Sequence of chain 1.B:
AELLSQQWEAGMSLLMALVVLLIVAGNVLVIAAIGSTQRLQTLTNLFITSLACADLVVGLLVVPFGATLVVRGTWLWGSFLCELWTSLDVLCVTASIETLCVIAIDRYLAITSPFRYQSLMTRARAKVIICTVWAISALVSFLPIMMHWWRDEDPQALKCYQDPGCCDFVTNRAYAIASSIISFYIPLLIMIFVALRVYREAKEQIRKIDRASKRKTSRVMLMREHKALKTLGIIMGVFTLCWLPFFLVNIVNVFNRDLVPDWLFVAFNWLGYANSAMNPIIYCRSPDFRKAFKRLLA

Binding-site contacts:
Ligand atom C24 contacts residue PHE257 of chain 1.B at 4.3 Å (hydrophobic).
Ligand atom C18 contacts residue VAL256 of chain 1.B at 4.1 Å (hydrophobic).
Ligand atom C24 contacts residue ARG175 of chain 1.B at 3.9 Å.
Ligand atom C27 contacts residue ARG175 of chain 1.B at 4.5 Å.
Ligand atom C24 contacts residue VAL256 of chain 1.B at 3.8 Å (hydrophobic).
Ligand atom C18 contacts residue ARG175 of chain 1.B at 4.2 Å.
Ligand atom C18 contacts residue PHE257 of chain 1.B at 4.3 Å (hydrophobic).
Ligand atom C12 contacts residue PHE257 of chain 1.B at 3.9 Å (hydrophobic).
Ligand atom C30 contacts residue PHE257 of chain 1.B at 4.2 Å (hydrophobic).
Ligand atom C12 contacts residue VAL256 of chain 1.B at 4.5 Å (hydrophobic).
Ligand atom O34 contacts residue PHE257 of chain 1.B at 3.6 Å.

This protein binds this small molecule.
Small molecule (SMILES): CCCCCCCCCC(=O)N(CCO)C[C@@H](O)[C@@H](O)[C@@H](O)[C@@H](O)CO